Binding-site contacts:
Ligand atom C2 contacts residue HIS178 of chain 2.D at 4.1 Å.
Ligand atom C3 contacts residue ARG232 of chain 2.D at 3.4 Å.
Ligand atom O1 contacts residue SER151 of chain 2.D at 2.4 Å (h-bond).
Ligand atom P contacts residue NAD1 of chain 2.K at 3.7 Å.
Ligand atom O4P contacts residue NAD1 of chain 2.K at 3.3 Å (h-bond).
Ligand atom C1 contacts residue SER150 of chain 2.D at 4.4 Å.
Ligand atom O3P contacts residue ASP183 of chain 2.D at 3.7 Å.
Ligand atom O2 contacts residue SER150 of chain 2.D at 4.0 Å.
Ligand atom O3P contacts residue NAD1 of chain 2.K at 3.5 Å (h-bond).
Ligand atom O2 contacts residue NAD1 of chain 2.K at 3.2 Å.
Ligand atom P contacts residue ARG232 of chain 2.D at 3.9 Å.
Ligand atom O2P contacts residue ARG196 of chain 2.D at 4.0 Å.
Ligand atom O4P contacts residue ASP183 of chain 2.D at 4.1 Å.
Ligand atom C1 contacts residue THR152 of chain 2.D at 3.4 Å.
Ligand atom C2 contacts residue NAD1 of chain 2.K at 4.5 Å.
Ligand atom O1P contacts residue ARG232 of chain 2.D at 4.0 Å.
Ligand atom C1 contacts residue HIS178 of chain 2.D at 3.1 Å.
Ligand atom C3 contacts residue HIS178 of chain 2.D at 4.1 Å.
Ligand atom O1 contacts residue HIS178 of chain 2.D at 2.5 Å (h-bond).
Ligand atom P contacts residue ASP183 of chain 2.D at 4.0 Å.
Ligand atom O2P contacts residue ASP183 of chain 2.D at 3.8 Å.
Ligand atom P contacts residue THR181 of chain 2.D at 3.5 Å.
Ligand atom O2P contacts residue THR181 of chain 2.D at 2.5 Å (h-bond).
Ligand atom C2 contacts residue SER150 of chain 2.D at 4.1 Å.
Ligand atom C1 contacts residue SER151 of chain 2.D at 3.5 Å.
Ligand atom O2 contacts residue SER151 of chain 2.D at 3.2 Å (h-bond).
Ligand atom O4P contacts residue THR181 of chain 2.D at 3.5 Å (h-bond).
Ligand atom C2 contacts residue SER151 of chain 2.D at 4.0 Å.
Ligand atom O1 contacts residue TYR312 of chain 2.D at 4.3 Å.
Ligand atom O2P contacts residue ARG232 of chain 2.D at 2.7 Å (salt-bridge).
Ligand atom O1 contacts residue ASN314 of chain 2.D at 4.4 Å.
Ligand atom O3P contacts residue ARG232 of chain 2.D at 4.5 Å.
Ligand atom O1 contacts residue THR152 of chain 2.D at 3.3 Å (h-bond).
Ligand atom O1P contacts residue NAD1 of chain 2.K at 3.5 Å (h-bond).
Ligand atom O3P contacts residue ARG196 of chain 2.D at 3.9 Å.

Sequence of chain 2.D:
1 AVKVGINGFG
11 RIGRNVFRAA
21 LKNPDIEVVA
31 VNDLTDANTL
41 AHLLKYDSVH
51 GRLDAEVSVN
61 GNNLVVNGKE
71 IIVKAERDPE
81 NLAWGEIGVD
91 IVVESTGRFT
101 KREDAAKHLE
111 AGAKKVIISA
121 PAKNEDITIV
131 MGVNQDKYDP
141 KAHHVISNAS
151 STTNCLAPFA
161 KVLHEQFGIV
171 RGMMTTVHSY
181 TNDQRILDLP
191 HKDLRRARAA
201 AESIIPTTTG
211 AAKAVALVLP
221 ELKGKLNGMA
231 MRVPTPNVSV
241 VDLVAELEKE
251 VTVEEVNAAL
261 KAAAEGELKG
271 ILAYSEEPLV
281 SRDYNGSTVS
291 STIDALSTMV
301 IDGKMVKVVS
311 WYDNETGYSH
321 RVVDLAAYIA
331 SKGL

A protein and the small-molecule ligand that binds it are described below.
Small molecule (SMILES): O=C[C@H](O)COP(=O)(O)O